Sequence of chain 24.J:
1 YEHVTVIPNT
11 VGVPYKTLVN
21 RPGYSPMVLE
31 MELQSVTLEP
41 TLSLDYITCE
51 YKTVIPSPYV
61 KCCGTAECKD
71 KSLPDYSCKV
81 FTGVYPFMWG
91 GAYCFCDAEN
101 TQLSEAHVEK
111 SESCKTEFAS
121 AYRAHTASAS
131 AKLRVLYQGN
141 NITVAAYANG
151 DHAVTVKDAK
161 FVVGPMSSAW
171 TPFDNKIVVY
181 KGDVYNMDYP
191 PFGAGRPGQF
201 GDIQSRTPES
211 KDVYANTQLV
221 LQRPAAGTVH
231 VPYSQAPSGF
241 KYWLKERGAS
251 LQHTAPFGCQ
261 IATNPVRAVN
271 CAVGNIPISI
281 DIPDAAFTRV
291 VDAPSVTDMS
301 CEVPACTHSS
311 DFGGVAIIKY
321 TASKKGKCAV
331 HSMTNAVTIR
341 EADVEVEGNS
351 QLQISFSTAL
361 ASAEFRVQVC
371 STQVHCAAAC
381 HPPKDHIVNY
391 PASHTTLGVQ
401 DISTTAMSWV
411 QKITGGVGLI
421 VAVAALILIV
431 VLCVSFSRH

This protein binds this small molecule.
Small molecule (SMILES): CC(=O)N[C@@H]1[C@@H](O)[C@H](O)[C@@H](CO)O[C@H]1O

Sequence of chain 24.K:
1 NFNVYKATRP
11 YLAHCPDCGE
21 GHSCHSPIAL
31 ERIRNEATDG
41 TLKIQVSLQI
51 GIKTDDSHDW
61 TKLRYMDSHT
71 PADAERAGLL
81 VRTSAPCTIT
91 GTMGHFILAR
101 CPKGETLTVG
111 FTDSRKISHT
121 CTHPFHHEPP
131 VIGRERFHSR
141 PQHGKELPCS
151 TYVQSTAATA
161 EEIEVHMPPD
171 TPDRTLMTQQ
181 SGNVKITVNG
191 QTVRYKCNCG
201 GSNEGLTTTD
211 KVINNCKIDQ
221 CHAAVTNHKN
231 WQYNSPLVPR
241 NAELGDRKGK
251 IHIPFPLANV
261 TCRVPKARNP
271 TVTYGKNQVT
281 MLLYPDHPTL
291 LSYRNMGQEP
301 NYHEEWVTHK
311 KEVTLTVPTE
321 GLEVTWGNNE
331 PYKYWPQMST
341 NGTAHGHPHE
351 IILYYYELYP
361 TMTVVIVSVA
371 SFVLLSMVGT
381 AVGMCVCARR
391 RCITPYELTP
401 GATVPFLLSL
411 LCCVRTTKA

Binding-site contacts:
Ligand atom C7 contacts residue THR116 of chain 24.J at 3.8 Å.
Ligand atom C4 contacts residue ASN259 of chain 24.K at 4.2 Å.
Ligand atom O5 contacts residue ASN259 of chain 24.K at 2.4 Å (h-bond).
Ligand atom C8 contacts residue THR116 of chain 24.J at 3.8 Å.
Ligand atom O4 contacts residue LYS181 of chain 24.J at 4.0 Å.
Ligand atom C8 contacts residue ASN259 of chain 24.K at 4.4 Å.
Ligand atom O7 contacts residue ASN259 of chain 24.K at 3.0 Å (h-bond).
Ligand atom N2 contacts residue THR116 of chain 24.J at 3.0 Å (h-bond).
Ligand atom C6 contacts residue LYS181 of chain 24.J at 4.2 Å.
Ligand atom C7 contacts residue ASN259 of chain 24.K at 3.2 Å.
Ligand atom O6 contacts residue LYS181 of chain 24.J at 4.3 Å.
Ligand atom C5 contacts residue ASN259 of chain 24.K at 3.7 Å.
Ligand atom C2 contacts residue ASN259 of chain 24.K at 2.5 Å.
Ligand atom C3 contacts residue LYS181 of chain 24.J at 4.4 Å.
Ligand atom C3 contacts residue THR116 of chain 24.J at 4.0 Å.
Ligand atom O5 contacts residue LYS181 of chain 24.J at 4.4 Å.
Ligand atom C3 contacts residue ASN259 of chain 24.K at 3.8 Å.
Ligand atom N2 contacts residue ASN259 of chain 24.K at 2.9 Å (h-bond).
Ligand atom O3 contacts residue THR116 of chain 24.J at 4.4 Å.
Ligand atom C1 contacts residue THR116 of chain 24.J at 4.0 Å.
Ligand atom C5 contacts residue LYS181 of chain 24.J at 3.5 Å.
Ligand atom C2 contacts residue THR116 of chain 24.J at 3.8 Å.
Ligand atom C1 contacts residue ASN259 of chain 24.K at 1.4 Å.
Ligand atom C4 contacts residue LYS181 of chain 24.J at 4.2 Å.